Sequence of chain 1.G:
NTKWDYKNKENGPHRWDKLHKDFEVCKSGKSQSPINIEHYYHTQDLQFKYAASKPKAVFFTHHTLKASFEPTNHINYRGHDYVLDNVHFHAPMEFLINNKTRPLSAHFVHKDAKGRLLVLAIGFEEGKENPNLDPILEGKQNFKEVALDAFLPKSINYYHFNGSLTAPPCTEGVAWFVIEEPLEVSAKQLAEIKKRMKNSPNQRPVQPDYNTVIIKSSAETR

The protein below binds the small molecule below.
Small molecule (SMILES): Cn1nc(S(N)(=O)=O)s/c1=N\S(=O)(=O)c1ccc(C(C)(C)C)cc1

Binding-site contacts:
Ligand atom SAF contacts residue HIS116 of chain 1.G at 4.0 Å.
Ligand atom SAL contacts residue ASN95 of chain 1.G at 4.2 Å.
Ligand atom NAI contacts residue HIS97 of chain 1.G at 3.3 Å (h-bond).
Ligand atom SAA contacts residue LEU177 of chain 1.G at 4.1 Å.
Ligand atom CAS contacts residue ASP94 of chain 1.G at 3.8 Å.
Ligand atom SAF contacts residue TRP188 of chain 1.G at 4.2 Å.
Ligand atom CAX contacts residue LYS120 of chain 1.G at 4.0 Å.
Ligand atom OAO contacts residue ASN95 of chain 1.G at 3.0 Å (h-bond).
Ligand atom NAD contacts residue ALA179 of chain 1.G at 3.5 Å.
Ligand atom OAG contacts residue ZN1 of chain 1.W at 3.2 Å.
Ligand atom SAF contacts residue ZN1 of chain 1.W at 3.1 Å.
Ligand atom CAT contacts residue ASP94 of chain 1.G at 3.3 Å.
Ligand atom NAI contacts residue HIS116 of chain 1.G at 3.2 Å (h-bond).
Ligand atom NAI contacts residue ZN1 of chain 1.W at 2.0 Å.
Ligand atom CAE contacts residue ZN1 of chain 1.W at 4.2 Å.
Ligand atom OAH contacts residue TRP188 of chain 1.G at 3.5 Å.
Ligand atom SAF contacts residue THR178 of chain 1.G at 3.7 Å.
Ligand atom SAF contacts residue LEU177 of chain 1.G at 3.7 Å.
Ligand atom OAG contacts residue HIS97 of chain 1.G at 3.3 Å (h-bond).
Ligand atom OAG contacts residue HIS116 of chain 1.G at 3.5 Å (h-bond).
Ligand atom OAH contacts residue LEU177 of chain 1.G at 2.9 Å.
Ligand atom OAG contacts residue VAL128 of chain 1.G at 3.4 Å.
Ligand atom OAM contacts residue ASN95 of chain 1.G at 4.2 Å.
Ligand atom OAO contacts residue VAL118 of chain 1.G at 3.8 Å.
Ligand atom NAI contacts residue THR178 of chain 1.G at 2.5 Å (h-bond).
Ligand atom CAE contacts residue LEU177 of chain 1.G at 3.8 Å (hydrophobic).
Ligand atom CAJ contacts residue ALA179 of chain 1.G at 3.7 Å (hydrophobic).
Ligand atom CAX contacts residue GLY124 of chain 1.G at 3.7 Å.
Ligand atom OAG contacts residue VAL118 of chain 1.G at 3.9 Å.
Ligand atom OAG contacts residue LEU177 of chain 1.G at 4.1 Å.
Ligand atom NAC contacts residue ALA179 of chain 1.G at 4.0 Å.
Ligand atom CAV contacts residue LYS120 of chain 1.G at 3.7 Å.
Ligand atom OAG contacts residue TRP188 of chain 1.G at 3.7 Å.
Ligand atom SAF contacts residue HIS97 of chain 1.G at 3.8 Å.
Ligand atom CAJ contacts residue PRO180 of chain 1.G at 3.1 Å (hydrophobic).
Ligand atom SAA contacts residue VAL118 of chain 1.G at 4.2 Å.
Ligand atom SAA contacts residue HIS97 of chain 1.G at 4.2 Å.
Ligand atom NAI contacts residue HIS99 of chain 1.G at 3.5 Å (h-bond).
Ligand atom OAH contacts residue THR178 of chain 1.G at 2.7 Å (h-bond).
Ligand atom OAM contacts residue LYS75 of chain 1.G at 3.7 Å.